Sequence of chain 1.A:
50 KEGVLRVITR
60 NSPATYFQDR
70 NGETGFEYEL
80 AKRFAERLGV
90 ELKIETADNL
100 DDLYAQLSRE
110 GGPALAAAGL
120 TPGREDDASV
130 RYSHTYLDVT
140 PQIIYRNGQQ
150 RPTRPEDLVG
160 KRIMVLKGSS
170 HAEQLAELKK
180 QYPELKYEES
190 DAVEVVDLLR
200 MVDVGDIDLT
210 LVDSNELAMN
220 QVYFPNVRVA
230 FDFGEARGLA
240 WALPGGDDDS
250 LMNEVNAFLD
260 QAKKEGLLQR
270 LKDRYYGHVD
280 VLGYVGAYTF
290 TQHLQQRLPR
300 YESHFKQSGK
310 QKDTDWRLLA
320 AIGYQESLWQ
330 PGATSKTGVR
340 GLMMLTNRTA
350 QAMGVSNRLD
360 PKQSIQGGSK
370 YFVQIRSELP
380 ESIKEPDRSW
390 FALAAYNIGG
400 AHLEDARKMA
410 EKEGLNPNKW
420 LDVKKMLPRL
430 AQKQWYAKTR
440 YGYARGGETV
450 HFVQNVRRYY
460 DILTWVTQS

Binding-site contacts:
Ligand atom CG contacts residue GLY118 of chain 1.A at 3.0 Å.
Ligand atom O contacts residue LEU99 of chain 1.A at 3.2 Å.
Ligand atom C contacts residue GLU215 of chain 1.A at 3.1 Å.
Ligand atom CA contacts residue GLY118 of chain 1.A at 3.3 Å.
Ligand atom C contacts residue TYR275 of chain 1.A at 2.9 Å (hydrophobic).
Ligand atom CA contacts residue ALA63 of chain 1.A at 3.1 Å (hydrophobic).
Ligand atom CB contacts residue GLU172 of chain 1.A at 2.8 Å.
Ligand atom O contacts residue ARG59 of chain 1.A at 3.0 Å (salt-bridge).
Ligand atom O contacts residue ASN214 of chain 1.A at 3.4 Å (h-bond).
Ligand atom O contacts residue TYR103 of chain 1.A at 2.6 Å (h-bond).
Ligand atom O3 contacts residue GLY167 of chain 1.A at 3.4 Å (h-bond).
Ligand atom O contacts residue TYR275 of chain 1.A at 3.2 Å.
Ligand atom O4 contacts residue LEU210 of chain 1.A at 2.5 Å (h-bond).
Ligand atom N contacts residue THR120 of chain 1.A at 3.4 Å (h-bond).
Ligand atom C5 contacts residue HIS170 of chain 1.A at 3.3 Å.
Ligand atom O contacts residue GLY118 of chain 1.A at 3.0 Å.
Ligand atom C contacts residue GLY118 of chain 1.A at 3.2 Å.
Ligand atom CA contacts residue ARG59 of chain 1.A at 3.1 Å.
Ligand atom O3 contacts residue LEU165 of chain 1.A at 2.4 Å (h-bond).
Ligand atom CB contacts residue GLU76 of chain 1.A at 2.7 Å.
Ligand atom OXT contacts residue SER168 of chain 1.A at 2.8 Å.
Ligand atom OXT contacts residue LEU99 of chain 1.A at 3.1 Å.
Ligand atom CB contacts residue ASN214 of chain 1.A at 3.0 Å.
Ligand atom CA contacts residue ARG59 of chain 1.A at 3.3 Å.
Ligand atom C contacts residue ARG59 of chain 1.A at 2.6 Å.
Ligand atom O contacts residue GLU215 of chain 1.A at 2.6 Å (salt-bridge).
Ligand atom OXT contacts residue ASN214 of chain 1.A at 2.5 Å (h-bond).
Ligand atom CB contacts residue SER169 of chain 1.A at 3.3 Å.
Ligand atom C4 contacts residue VAL194 of chain 1.A at 2.8 Å (hydrophobic).
Ligand atom N6 contacts residue SER168 of chain 1.A at 3.3 Å.
Ligand atom O contacts residue LEU238 of chain 1.A at 2.7 Å.
Ligand atom OXT contacts residue SER169 of chain 1.A at 3.1 Å (h-bond).
Ligand atom OXT contacts residue TYR275 of chain 1.A at 2.1 Å (h-bond).
Ligand atom N contacts residue ARG59 of chain 1.A at 3.3 Å (salt-bridge).
Ligand atom CB contacts residue THR120 of chain 1.A at 2.7 Å.
Ligand atom N contacts residue ARG59 of chain 1.A at 2.8 Å (salt-bridge).
Ligand atom N contacts residue SER169 of chain 1.A at 3.1 Å.
Ligand atom O contacts residue PHE75 of chain 1.A at 2.8 Å.
Ligand atom N6 contacts residue HIS170 of chain 1.A at 2.9 Å (h-bond).
Ligand atom O4 contacts residue HIS170 of chain 1.A at 3.3 Å.

The protein below binds the small molecule below.
Small molecule (SMILES): C[C@H](NC(=O)[C@@H](C)O)C(=O)N[C@H](CCC(=O)N[C@@H](CCC[C@@H]([NH3+])C(=O)O)C(=O)N[C@H](C)C(=O)N[C@H](C)C(=O)O)C(=O)O